Sequence of chain 1.B:
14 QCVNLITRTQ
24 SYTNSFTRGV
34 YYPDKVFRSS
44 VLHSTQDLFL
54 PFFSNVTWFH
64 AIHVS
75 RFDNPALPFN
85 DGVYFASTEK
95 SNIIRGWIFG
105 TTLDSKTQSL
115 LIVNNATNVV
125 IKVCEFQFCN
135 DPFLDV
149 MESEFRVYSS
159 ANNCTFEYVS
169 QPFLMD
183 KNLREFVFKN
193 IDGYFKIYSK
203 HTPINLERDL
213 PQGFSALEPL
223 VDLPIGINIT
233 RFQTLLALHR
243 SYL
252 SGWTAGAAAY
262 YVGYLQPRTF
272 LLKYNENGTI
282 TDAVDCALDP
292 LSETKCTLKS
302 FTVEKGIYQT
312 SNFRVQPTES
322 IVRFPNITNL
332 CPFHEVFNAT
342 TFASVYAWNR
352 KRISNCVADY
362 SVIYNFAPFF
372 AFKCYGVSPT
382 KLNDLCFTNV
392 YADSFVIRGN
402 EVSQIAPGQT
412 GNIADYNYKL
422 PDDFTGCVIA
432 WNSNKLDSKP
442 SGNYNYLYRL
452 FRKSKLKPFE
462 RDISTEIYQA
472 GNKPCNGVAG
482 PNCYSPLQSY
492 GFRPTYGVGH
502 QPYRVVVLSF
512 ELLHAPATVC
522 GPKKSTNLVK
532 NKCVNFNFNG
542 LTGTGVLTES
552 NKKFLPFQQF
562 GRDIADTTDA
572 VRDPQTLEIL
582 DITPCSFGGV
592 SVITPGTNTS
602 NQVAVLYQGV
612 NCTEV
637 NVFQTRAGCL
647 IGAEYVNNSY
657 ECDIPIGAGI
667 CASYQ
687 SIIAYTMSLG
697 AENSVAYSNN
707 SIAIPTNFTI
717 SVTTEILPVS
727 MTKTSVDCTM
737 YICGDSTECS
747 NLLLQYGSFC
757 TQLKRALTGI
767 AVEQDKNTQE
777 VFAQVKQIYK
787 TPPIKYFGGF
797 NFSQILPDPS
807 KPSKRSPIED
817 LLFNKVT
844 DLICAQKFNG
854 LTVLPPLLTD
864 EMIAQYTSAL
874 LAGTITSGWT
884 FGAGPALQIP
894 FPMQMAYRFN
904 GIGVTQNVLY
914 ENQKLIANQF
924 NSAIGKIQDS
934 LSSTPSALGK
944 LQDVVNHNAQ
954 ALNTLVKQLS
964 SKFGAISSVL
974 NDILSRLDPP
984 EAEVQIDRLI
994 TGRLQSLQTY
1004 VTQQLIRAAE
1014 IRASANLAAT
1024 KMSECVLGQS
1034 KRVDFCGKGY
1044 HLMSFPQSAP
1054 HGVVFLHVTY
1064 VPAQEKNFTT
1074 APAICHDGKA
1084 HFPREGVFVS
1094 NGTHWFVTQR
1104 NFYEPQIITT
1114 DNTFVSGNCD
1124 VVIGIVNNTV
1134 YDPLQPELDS

A protein and the small-molecule ligand that binds it are described below.
Small molecule (SMILES): CC(=O)N[C@@H]1[C@@H](O)[C@H](O)[C@@H](CO)O[C@H]1O

Binding-site contacts:
Ligand atom C2 contacts residue ASN278 of chain 1.B at 2.5 Å.
Ligand atom C4 contacts residue ASN278 of chain 1.B at 4.2 Å.
Ligand atom O7 contacts residue ASN278 of chain 1.B at 3.8 Å.
Ligand atom O6 contacts residue LYS554 of chain 1.A at 3.4 Å (salt-bridge).
Ligand atom C7 contacts residue ASN276 of chain 1.B at 4.5 Å.
Ligand atom O5 contacts residue LYS554 of chain 1.A at 4.2 Å.
Ligand atom C1 contacts residue ASN278 of chain 1.B at 1.4 Å.
Ligand atom C5 contacts residue ASN278 of chain 1.B at 3.7 Å.
Ligand atom C8 contacts residue ASN276 of chain 1.B at 3.8 Å.
Ligand atom C3 contacts residue ASN278 of chain 1.B at 3.8 Å.
Ligand atom N2 contacts residue ASN278 of chain 1.B at 2.9 Å (h-bond).
Ligand atom O5 contacts residue ASN278 of chain 1.B at 2.4 Å (h-bond).
Ligand atom C7 contacts residue ASN278 of chain 1.B at 3.5 Å.
Ligand atom C5 contacts residue LYS554 of chain 1.A at 4.4 Å.
Ligand atom O7 contacts residue GLU277 of chain 1.B at 3.8 Å.
Ligand atom C6 contacts residue LYS554 of chain 1.A at 3.4 Å.

Sequence of chain 1.A:
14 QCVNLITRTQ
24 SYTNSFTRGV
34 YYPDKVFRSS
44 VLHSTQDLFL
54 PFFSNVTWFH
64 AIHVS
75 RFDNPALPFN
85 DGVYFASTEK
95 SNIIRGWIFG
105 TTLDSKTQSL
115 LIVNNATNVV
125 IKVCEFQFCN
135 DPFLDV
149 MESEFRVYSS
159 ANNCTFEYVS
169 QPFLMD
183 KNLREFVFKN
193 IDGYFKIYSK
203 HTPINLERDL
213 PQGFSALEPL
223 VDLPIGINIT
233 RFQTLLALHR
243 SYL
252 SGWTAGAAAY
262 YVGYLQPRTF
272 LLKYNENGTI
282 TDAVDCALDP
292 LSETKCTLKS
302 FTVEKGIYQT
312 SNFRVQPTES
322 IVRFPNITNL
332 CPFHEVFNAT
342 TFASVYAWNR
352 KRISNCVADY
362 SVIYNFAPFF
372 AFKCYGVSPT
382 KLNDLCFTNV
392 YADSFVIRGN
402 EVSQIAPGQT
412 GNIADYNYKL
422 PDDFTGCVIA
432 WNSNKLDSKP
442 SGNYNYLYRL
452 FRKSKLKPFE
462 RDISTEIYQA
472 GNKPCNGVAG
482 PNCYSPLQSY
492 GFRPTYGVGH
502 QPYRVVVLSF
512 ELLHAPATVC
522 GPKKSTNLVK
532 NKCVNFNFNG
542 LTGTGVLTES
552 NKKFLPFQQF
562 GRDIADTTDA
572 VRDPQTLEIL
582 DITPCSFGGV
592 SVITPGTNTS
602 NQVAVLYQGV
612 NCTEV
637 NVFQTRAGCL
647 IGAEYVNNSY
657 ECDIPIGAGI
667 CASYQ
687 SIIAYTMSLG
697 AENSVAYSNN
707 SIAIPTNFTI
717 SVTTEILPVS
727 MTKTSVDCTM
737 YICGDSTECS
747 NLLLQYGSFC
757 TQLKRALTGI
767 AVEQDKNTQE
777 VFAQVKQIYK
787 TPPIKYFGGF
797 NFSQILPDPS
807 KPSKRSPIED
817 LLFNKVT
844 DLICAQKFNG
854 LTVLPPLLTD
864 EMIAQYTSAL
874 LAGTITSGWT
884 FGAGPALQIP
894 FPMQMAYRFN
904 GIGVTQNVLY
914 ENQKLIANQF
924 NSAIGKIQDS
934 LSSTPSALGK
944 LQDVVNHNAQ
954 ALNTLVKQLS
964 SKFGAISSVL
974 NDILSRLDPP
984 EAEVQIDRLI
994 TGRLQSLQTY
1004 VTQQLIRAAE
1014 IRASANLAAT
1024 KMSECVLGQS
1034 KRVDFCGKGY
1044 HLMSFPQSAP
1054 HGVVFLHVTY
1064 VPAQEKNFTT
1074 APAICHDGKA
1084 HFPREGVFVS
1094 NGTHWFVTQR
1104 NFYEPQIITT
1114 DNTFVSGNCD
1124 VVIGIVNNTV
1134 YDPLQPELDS